This small molecule binds to this protein.
Small molecule (SMILES): CC(=O)N[C@H]1[C@H](O[C@H]2[C@H](O)[C@@H](NC(C)=O)CO[C@@H]2CO)O[C@H](CO)[C@@H](O)[C@@H]1O

Sequence of chain 1.B:
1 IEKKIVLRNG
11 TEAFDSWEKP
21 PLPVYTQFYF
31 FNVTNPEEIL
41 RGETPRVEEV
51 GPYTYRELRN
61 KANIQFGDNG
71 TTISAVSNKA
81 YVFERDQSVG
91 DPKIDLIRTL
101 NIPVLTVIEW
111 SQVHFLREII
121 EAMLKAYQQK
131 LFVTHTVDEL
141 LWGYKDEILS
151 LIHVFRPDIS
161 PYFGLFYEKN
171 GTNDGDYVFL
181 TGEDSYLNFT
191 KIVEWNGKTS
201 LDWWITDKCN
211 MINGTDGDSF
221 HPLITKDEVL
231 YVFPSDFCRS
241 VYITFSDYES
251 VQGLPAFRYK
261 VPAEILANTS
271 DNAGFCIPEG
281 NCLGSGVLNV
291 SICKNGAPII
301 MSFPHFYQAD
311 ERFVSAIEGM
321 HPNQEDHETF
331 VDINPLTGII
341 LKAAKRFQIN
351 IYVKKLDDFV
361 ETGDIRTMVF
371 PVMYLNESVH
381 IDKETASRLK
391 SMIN

Binding-site contacts:
Ligand atom C7 contacts residue TYR81 of chain 1.B at 4.3 Å (hydrophobic).
Ligand atom O3 contacts residue TYR81 of chain 1.B at 4.1 Å.
Ligand atom C8 contacts residue ASN170 of chain 1.B at 4.3 Å.
Ligand atom C4 contacts residue VAL82 of chain 1.B at 4.4 Å (hydrophobic).
Ligand atom O7 contacts residue ASN170 of chain 1.B at 3.2 Å (h-bond).
Ligand atom C2 contacts residue ASN170 of chain 1.B at 2.5 Å.
Ligand atom O4 contacts residue VAL82 of chain 1.B at 3.5 Å.
Ligand atom C1 contacts residue TYR81 of chain 1.B at 3.5 Å (hydrophobic).
Ligand atom C5 contacts residue VAL82 of chain 1.B at 4.5 Å (hydrophobic).
Ligand atom C3 contacts residue ASN170 of chain 1.B at 3.8 Å.
Ligand atom C8 contacts residue TYR55 of chain 1.B at 4.2 Å (hydrophobic).
Ligand atom C4 contacts residue TYR81 of chain 1.B at 4.2 Å (hydrophobic).
Ligand atom N2 contacts residue ASN170 of chain 1.B at 2.9 Å (h-bond).
Ligand atom C3 contacts residue TYR81 of chain 1.B at 3.2 Å (hydrophobic).
Ligand atom O3 contacts residue VAL82 of chain 1.B at 3.2 Å.
Ligand atom O5 contacts residue ALA80 of chain 1.B at 4.3 Å.
Ligand atom C4 contacts residue ASN170 of chain 1.B at 4.3 Å.
Ligand atom C5 contacts residue ALA80 of chain 1.B at 4.3 Å (hydrophobic).
Ligand atom C7 contacts residue ASN170 of chain 1.B at 3.2 Å.
Ligand atom C3 contacts residue VAL82 of chain 1.B at 4.2 Å (hydrophobic).
Ligand atom C5 contacts residue ASN170 of chain 1.B at 3.7 Å.
Ligand atom C2 contacts residue TYR81 of chain 1.B at 3.4 Å (hydrophobic).
Ligand atom N2 contacts residue TYR81 of chain 1.B at 3.2 Å (h-bond).
Ligand atom C5 contacts residue TYR81 of chain 1.B at 4.2 Å (hydrophobic).
Ligand atom C6 contacts residue ALA80 of chain 1.B at 4.4 Å (hydrophobic).
Ligand atom C2 contacts residue VAL82 of chain 1.B at 4.3 Å (hydrophobic).
Ligand atom O5 contacts residue ASN170 of chain 1.B at 2.4 Å (h-bond).
Ligand atom C6 contacts residue LEU58 of chain 1.B at 4.3 Å (hydrophobic).
Ligand atom O5 contacts residue TYR81 of chain 1.B at 4.4 Å.
Ligand atom C1 contacts residue ASN170 of chain 1.B at 1.4 Å.
Ligand atom C8 contacts residue TRP142 of chain 1.B at 3.4 Å (hydrophobic).